Sequence of chain 1.B:
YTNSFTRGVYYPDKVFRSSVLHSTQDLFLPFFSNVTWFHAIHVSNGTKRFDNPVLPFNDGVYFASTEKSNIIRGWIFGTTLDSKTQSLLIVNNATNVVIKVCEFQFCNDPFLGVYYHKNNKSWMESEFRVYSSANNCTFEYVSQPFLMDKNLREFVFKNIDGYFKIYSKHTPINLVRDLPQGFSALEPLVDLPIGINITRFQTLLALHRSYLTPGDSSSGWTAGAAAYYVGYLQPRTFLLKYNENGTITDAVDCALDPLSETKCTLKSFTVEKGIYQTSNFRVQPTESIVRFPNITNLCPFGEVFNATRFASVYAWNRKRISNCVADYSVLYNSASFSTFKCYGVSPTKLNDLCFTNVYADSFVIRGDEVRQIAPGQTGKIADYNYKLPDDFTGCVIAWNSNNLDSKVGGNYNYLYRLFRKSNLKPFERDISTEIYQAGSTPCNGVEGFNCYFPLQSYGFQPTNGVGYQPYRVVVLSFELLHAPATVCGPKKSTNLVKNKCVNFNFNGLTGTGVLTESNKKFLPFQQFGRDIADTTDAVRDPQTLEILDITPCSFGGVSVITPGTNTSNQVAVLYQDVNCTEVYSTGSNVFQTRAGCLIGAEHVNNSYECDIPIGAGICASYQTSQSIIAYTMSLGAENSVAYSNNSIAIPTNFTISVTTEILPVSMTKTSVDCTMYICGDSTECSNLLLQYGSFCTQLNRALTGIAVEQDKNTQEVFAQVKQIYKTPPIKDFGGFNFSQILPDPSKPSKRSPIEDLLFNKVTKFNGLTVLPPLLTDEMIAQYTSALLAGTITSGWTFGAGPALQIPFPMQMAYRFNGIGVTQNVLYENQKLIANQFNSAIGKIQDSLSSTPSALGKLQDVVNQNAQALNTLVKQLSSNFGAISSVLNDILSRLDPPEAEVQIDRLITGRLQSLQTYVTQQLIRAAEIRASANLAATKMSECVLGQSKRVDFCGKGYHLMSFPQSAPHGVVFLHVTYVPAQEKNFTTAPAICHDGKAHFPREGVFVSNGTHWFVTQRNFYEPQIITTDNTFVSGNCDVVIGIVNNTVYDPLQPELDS

The protein below binds the small molecule below.
Small molecule (SMILES): CC(=O)N[C@@H]1[C@@H](O)[C@H](O)[C@@H](CO)O[C@H]1O

Binding-site contacts:
Ligand atom N2 contacts residue ASN798 of chain 1.B at 2.9 Å (h-bond).
Ligand atom O5 contacts residue ASN798 of chain 1.B at 2.4 Å (h-bond).
Ligand atom C4 contacts residue ASN798 of chain 1.B at 4.2 Å.
Ligand atom C5 contacts residue GLN801 of chain 1.B at 4.2 Å.
Ligand atom C1 contacts residue SER800 of chain 1.B at 4.4 Å.
Ligand atom O7 contacts residue ASN798 of chain 1.B at 4.5 Å.
Ligand atom C5 contacts residue ASN798 of chain 1.B at 3.7 Å.
Ligand atom C6 contacts residue GLN801 of chain 1.B at 3.3 Å.
Ligand atom C3 contacts residue ASN798 of chain 1.B at 3.8 Å.
Ligand atom C8 contacts residue SER800 of chain 1.B at 4.3 Å.
Ligand atom O6 contacts residue GLN801 of chain 1.B at 2.3 Å (h-bond).
Ligand atom C2 contacts residue ASN798 of chain 1.B at 2.5 Å.
Ligand atom C1 contacts residue ASN798 of chain 1.B at 1.4 Å.
Ligand atom C7 contacts residue ASN798 of chain 1.B at 3.6 Å.
Ligand atom C8 contacts residue ASN798 of chain 1.B at 3.5 Å.
Ligand atom O5 contacts residue GLN801 of chain 1.B at 4.5 Å.